Binding-site contacts:
Ligand atom C3 contacts residue TYR174 of chain 1.A at 3.5 Å (hydrophobic).
Ligand atom O19 contacts residue SER234 of chain 1.A at 2.6 Å (h-bond).
Ligand atom C4 contacts residue TYR174 of chain 1.A at 3.8 Å (hydrophobic).
Ligand atom O21 contacts residue GLU48 of chain 1.A at 3.5 Å.
Ligand atom C15 contacts residue GLY233 of chain 1.A at 3.8 Å.
Ligand atom O21 contacts residue PHE21 of chain 1.A at 3.0 Å.
Ligand atom O20 contacts residue PHE211 of chain 1.A at 3.4 Å.
Ligand atom F9F contacts residue ALA128 of chain 1.A at 3.4 Å.
Ligand atom O18 contacts residue GLY212 of chain 1.A at 3.8 Å.
Ligand atom O16 contacts residue PHE211 of chain 1.A at 3.6 Å.
Ligand atom C14 contacts residue THR182 of chain 1.A at 3.8 Å.
Ligand atom O7 contacts residue ALA128 of chain 1.A at 3.5 Å.
Ligand atom O22 contacts residue TYR174 of chain 1.A at 2.7 Å (h-bond).
Ligand atom C5 contacts residue THR182 of chain 1.A at 3.6 Å.
Ligand atom C5 contacts residue LEU99 of chain 1.A at 3.7 Å (hydrophobic).
Ligand atom F11 contacts residue ILE152 of chain 1.A at 3.4 Å.
Ligand atom C14 contacts residue TYR174 of chain 1.A at 3.5 Å (hydrophobic).
Ligand atom C4 contacts residue LEU99 of chain 1.A at 3.7 Å (hydrophobic).
Ligand atom O16 contacts residue THR182 of chain 1.A at 3.8 Å.
Ligand atom S12 contacts residue TYR174 of chain 1.A at 3.7 Å.
Ligand atom O18 contacts residue SER234 of chain 1.A at 3.4 Å (h-bond).
Ligand atom C6 contacts residue PHE211 of chain 1.A at 3.7 Å (hydrophobic).
Ligand atom F9F contacts residue PRO16 of chain 1.B at 3.5 Å.
Ligand atom O20 contacts residue GLY183 of chain 1.A at 2.8 Å (h-bond).
Ligand atom O20 contacts residue THR182 of chain 1.A at 3.6 Å.
Ligand atom O21 contacts residue LEU99 of chain 1.A at 3.3 Å.
Ligand atom F11 contacts residue LEU126 of chain 1.A at 3.5 Å.
Ligand atom P17 contacts residue GLY212 of chain 1.A at 3.7 Å.
Ligand atom C1 contacts residue PHE211 of chain 1.A at 3.6 Å (hydrophobic).
Ligand atom O19 contacts residue GLY233 of chain 1.A at 3.6 Å.
Ligand atom O22 contacts residue ILE231 of chain 1.A at 3.8 Å.
Ligand atom O19 contacts residue THR182 of chain 1.A at 3.4 Å.
Ligand atom O7 contacts residue ALA58 of chain 1.A at 3.6 Å.
Ligand atom O18 contacts residue GLY233 of chain 1.A at 2.8 Å (h-bond).
Ligand atom O20 contacts residue GLY212 of chain 1.A at 2.7 Å (h-bond).
Ligand atom C3 contacts residue LEU99 of chain 1.A at 3.7 Å (hydrophobic).
Ligand atom F11 contacts residue ALA128 of chain 1.A at 3.4 Å.
Ligand atom O19 contacts residue GLY183 of chain 1.A at 3.8 Å.
Ligand atom P17 contacts residue SER234 of chain 1.A at 3.6 Å.
Ligand atom O19 contacts residue ILE63 of chain 1.A at 3.4 Å.

Sequence of chain 1.A:
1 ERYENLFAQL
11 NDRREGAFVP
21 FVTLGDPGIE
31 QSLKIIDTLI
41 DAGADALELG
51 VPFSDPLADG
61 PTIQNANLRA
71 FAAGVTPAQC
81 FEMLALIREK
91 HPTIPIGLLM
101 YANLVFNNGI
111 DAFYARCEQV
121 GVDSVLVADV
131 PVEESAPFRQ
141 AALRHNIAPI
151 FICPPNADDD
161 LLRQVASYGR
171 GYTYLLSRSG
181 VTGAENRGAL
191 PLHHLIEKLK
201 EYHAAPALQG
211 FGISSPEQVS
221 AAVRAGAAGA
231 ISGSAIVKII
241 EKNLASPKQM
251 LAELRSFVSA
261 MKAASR

Sequence of chain 1.B:
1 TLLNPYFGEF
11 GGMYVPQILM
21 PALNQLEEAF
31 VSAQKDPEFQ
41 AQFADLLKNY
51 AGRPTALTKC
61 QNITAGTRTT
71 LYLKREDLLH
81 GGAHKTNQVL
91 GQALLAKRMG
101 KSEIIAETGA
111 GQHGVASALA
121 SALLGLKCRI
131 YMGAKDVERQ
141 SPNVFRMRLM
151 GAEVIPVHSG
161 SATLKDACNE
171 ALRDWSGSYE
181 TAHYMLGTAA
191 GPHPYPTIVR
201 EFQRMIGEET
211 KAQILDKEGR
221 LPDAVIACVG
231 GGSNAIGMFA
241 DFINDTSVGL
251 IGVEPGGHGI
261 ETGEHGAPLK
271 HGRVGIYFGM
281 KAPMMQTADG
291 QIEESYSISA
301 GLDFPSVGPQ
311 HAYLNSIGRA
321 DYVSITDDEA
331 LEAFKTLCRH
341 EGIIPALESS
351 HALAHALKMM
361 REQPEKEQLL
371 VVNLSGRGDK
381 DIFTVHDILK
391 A

The protein below binds the small molecule below.
Small molecule (SMILES): O=P(O)(O)OCCNS(=O)(=O)c1ccc(OC(F)(F)F)cc1